Sequence of chain 1.A:
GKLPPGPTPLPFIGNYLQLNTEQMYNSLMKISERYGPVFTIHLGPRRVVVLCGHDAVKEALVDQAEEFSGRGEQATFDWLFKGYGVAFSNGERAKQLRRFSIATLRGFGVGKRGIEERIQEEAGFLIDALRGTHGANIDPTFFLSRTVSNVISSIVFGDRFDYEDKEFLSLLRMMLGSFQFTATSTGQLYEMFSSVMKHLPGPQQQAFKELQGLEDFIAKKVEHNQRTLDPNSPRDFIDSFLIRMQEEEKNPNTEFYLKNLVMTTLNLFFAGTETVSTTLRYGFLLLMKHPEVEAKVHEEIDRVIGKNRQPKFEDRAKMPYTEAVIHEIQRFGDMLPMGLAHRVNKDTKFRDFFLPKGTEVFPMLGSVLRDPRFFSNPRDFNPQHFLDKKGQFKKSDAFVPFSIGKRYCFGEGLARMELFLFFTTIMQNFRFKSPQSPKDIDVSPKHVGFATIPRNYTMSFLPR

The protein below binds the small molecule below.
Small molecule (SMILES): CN(CCCC(=O)c1cccnc1)N=O

Binding-site contacts:
Ligand atom N2 contacts residue HEM1 of chain 1.I at 4.2 Å.
Ligand atom C2 contacts residue PHE89 of chain 1.A at 4.0 Å (hydrophobic).
Ligand atom C4 contacts residue ASN275 of chain 1.A at 3.4 Å.
Ligand atom C7 contacts residue LEU348 of chain 1.A at 3.6 Å (hydrophobic).
Ligand atom C5 contacts residue PHE96 of chain 1.A at 3.6 Å (hydrophobic).
Ligand atom C4 contacts residue PHE96 of chain 1.A at 4.0 Å (hydrophobic).
Ligand atom C3 contacts residue ASN275 of chain 1.A at 3.8 Å.
Ligand atom C10 contacts residue ALA279 of chain 1.A at 3.4 Å (hydrophobic).
Ligand atom N1 contacts residue PHE278 of chain 1.A at 3.9 Å.
Ligand atom C2 contacts residue PHE85 of chain 1.A at 3.7 Å (hydrophobic).
Ligand atom C8 contacts residue PHE458 of chain 1.A at 3.5 Å (hydrophobic).
Ligand atom C2 contacts residue PHE96 of chain 1.A at 3.9 Å (hydrophobic).
Ligand atom N3 contacts residue ALA279 of chain 1.A at 3.3 Å.
Ligand atom C6 contacts residue LEU348 of chain 1.A at 4.2 Å (hydrophobic).
Ligand atom N2 contacts residue ALA279 of chain 1.A at 3.8 Å.
Ligand atom N1 contacts residue ASN275 of chain 1.A at 3.1 Å (h-bond).
Ligand atom C3 contacts residue PHE89 of chain 1.A at 3.5 Å (hydrophobic).
Ligand atom C5 contacts residue ASN275 of chain 1.A at 4.3 Å.
Ligand atom N1 contacts residue LEU274 of chain 1.A at 4.1 Å.
Ligand atom O1 contacts residue HEM1 of chain 1.I at 4.0 Å.
Ligand atom C7 contacts residue PHE96 of chain 1.A at 3.6 Å (hydrophobic).
Ligand atom C6 contacts residue PHE96 of chain 1.A at 3.7 Å (hydrophobic).
Ligand atom N3 contacts residue THR283 of chain 1.A at 4.1 Å.
Ligand atom C10 contacts residue PHE187 of chain 1.A at 4.3 Å (hydrophobic).
Ligand atom O1 contacts residue ALA95 of chain 1.A at 3.8 Å.
Ligand atom O2 contacts residue ALA279 of chain 1.A at 3.4 Å.
Ligand atom C9 contacts residue ALA279 of chain 1.A at 4.0 Å (hydrophobic).
Ligand atom O1 contacts residue LEU348 of chain 1.A at 4.1 Å.
Ligand atom C3 contacts residue PHE278 of chain 1.A at 3.7 Å (hydrophobic).
Ligand atom C10 contacts residue THR283 of chain 1.A at 3.6 Å.
Ligand atom N2 contacts residue THR283 of chain 1.A at 3.8 Å.
Ligand atom C1 contacts residue PHE85 of chain 1.A at 3.8 Å (hydrophobic).
Ligand atom O2 contacts residue HEM1 of chain 1.I at 2.5 Å.
Ligand atom C2 contacts residue PHE278 of chain 1.A at 4.0 Å (hydrophobic).
Ligand atom N3 contacts residue HEM1 of chain 1.I at 2.8 Å.
Ligand atom C3 contacts residue PHE96 of chain 1.A at 4.2 Å (hydrophobic).
Ligand atom C7 contacts residue PHE458 of chain 1.A at 3.8 Å (hydrophobic).
Ligand atom O2 contacts residue THR283 of chain 1.A at 3.5 Å (h-bond).
Ligand atom N1 contacts residue PHE89 of chain 1.A at 3.9 Å.
Ligand atom C1 contacts residue PHE96 of chain 1.A at 3.5 Å (hydrophobic).